A protein and the small-molecule ligand that binds it are described below.
Small molecule (SMILES): CC(=O)N1CCN(Cc2cnc(Cc3ccccc3)s2)CC1

Sequence of chain 2.A:
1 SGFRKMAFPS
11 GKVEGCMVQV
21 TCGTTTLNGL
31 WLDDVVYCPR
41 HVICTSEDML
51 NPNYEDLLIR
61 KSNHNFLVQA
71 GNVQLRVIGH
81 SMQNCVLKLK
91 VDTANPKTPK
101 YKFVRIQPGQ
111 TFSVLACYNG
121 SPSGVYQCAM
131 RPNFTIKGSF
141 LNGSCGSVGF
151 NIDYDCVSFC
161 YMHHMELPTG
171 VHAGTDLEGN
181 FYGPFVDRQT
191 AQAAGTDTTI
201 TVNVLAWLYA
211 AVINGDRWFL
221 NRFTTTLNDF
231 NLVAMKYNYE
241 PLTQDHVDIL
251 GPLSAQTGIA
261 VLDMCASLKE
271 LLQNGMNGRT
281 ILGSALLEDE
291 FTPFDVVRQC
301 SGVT

Binding-site contacts:
Ligand atom C contacts residue HIS163 of chain 2.A at 4.3 Å.
Ligand atom C15 contacts residue ASN142 of chain 2.A at 3.8 Å.
Ligand atom C1 contacts residue HIS41 of chain 2.A at 4.3 Å.
Ligand atom C5 contacts residue ASN142 of chain 2.A at 4.3 Å.
Ligand atom C4 contacts residue ASN142 of chain 2.A at 3.7 Å.
Ligand atom C contacts residue CYS145 of chain 2.A at 1.7 Å (hydrophobic).
Ligand atom C1 contacts residue CYS145 of chain 2.A at 2.5 Å (hydrophobic).
Ligand atom N contacts residue HIS41 of chain 2.A at 3.9 Å.
Ligand atom C8 contacts residue SER46 of chain 2.A at 4.3 Å.
Ligand atom O contacts residue GLY143 of chain 2.A at 2.9 Å (h-bond).
Ligand atom N2 contacts residue SER46 of chain 2.A at 2.8 Å (h-bond).
Ligand atom O contacts residue CYS145 of chain 2.A at 3.0 Å (h-bond).
Ligand atom C15 contacts residue GLY143 of chain 2.A at 4.4 Å.
Ligand atom C1 contacts residue SER144 of chain 2.A at 4.3 Å.
Ligand atom N1 contacts residue ASN142 of chain 2.A at 4.0 Å.
Ligand atom C9 contacts residue SER46 of chain 2.A at 3.9 Å.
Ligand atom C2 contacts residue HIS164 of chain 2.A at 4.5 Å.
Ligand atom C11 contacts residue SER46 of chain 2.A at 3.8 Å.
Ligand atom C10 contacts residue SER46 of chain 2.A at 3.6 Å.
Ligand atom C contacts residue SER144 of chain 2.A at 4.4 Å.
Ligand atom C contacts residue DMS1 of chain 2.E at 3.4 Å.
Ligand atom N contacts residue GLY143 of chain 2.A at 4.4 Å.
Ligand atom C5 contacts residue SER46 of chain 2.A at 4.3 Å.
Ligand atom C7 contacts residue SER46 of chain 2.A at 3.8 Å.
Ligand atom C1 contacts residue DMS1 of chain 2.E at 4.3 Å.
Ligand atom O contacts residue ASN142 of chain 2.A at 4.0 Å.
Ligand atom C3 contacts residue DMS1 of chain 2.E at 4.2 Å.
Ligand atom O contacts residue LEU141 of chain 2.A at 4.4 Å.
Ligand atom N contacts residue CYS145 of chain 2.A at 3.3 Å (h-bond).
Ligand atom C3 contacts residue ASN142 of chain 2.A at 3.9 Å.
Ligand atom C16 contacts residue GLY143 of chain 2.A at 4.2 Å.
Ligand atom S contacts residue ASN142 of chain 2.A at 3.6 Å.
Ligand atom C2 contacts residue CYS145 of chain 2.A at 3.6 Å (hydrophobic).
Ligand atom C contacts residue HIS164 of chain 2.A at 4.1 Å.
Ligand atom C12 contacts residue SER46 of chain 2.A at 4.3 Å.
Ligand atom C1 contacts residue GLY143 of chain 2.A at 3.7 Å.
Ligand atom C2 contacts residue HIS41 of chain 2.A at 3.6 Å.
Ligand atom O contacts residue SER144 of chain 2.A at 3.4 Å (h-bond).
Ligand atom C14 contacts residue SER46 of chain 2.A at 4.3 Å.
Ligand atom C6 contacts residue SER46 of chain 2.A at 3.2 Å.